Sequence of chain 2.A:
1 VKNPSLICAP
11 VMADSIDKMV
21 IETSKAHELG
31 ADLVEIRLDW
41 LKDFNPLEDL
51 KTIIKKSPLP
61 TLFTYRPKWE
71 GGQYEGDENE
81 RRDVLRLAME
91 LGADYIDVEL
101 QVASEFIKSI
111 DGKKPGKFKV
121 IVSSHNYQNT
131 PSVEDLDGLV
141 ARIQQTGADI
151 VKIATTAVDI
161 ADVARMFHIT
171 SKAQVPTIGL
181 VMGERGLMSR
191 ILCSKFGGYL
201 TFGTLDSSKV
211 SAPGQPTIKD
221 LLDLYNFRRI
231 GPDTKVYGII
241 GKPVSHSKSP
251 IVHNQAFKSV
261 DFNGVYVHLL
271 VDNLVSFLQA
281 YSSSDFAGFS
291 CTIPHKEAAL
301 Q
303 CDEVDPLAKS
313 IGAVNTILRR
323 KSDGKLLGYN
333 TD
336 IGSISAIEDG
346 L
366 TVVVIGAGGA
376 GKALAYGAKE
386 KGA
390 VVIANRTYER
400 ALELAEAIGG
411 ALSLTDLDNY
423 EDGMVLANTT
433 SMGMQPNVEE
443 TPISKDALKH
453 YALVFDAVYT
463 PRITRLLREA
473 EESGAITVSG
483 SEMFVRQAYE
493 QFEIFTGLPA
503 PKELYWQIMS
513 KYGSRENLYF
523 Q

Binding-site contacts:
Ligand atom C contacts residue SER247 of chain 2.A at 3.5 Å.
Ligand atom C5 contacts residue GLN489 of chain 2.A at 3.7 Å.
Ligand atom O1 contacts residue TYR461 of chain 2.A at 3.4 Å (h-bond).
Ligand atom C4 contacts residue LYS296 of chain 2.A at 3.8 Å.
Ligand atom O1 contacts residue SER247 of chain 2.A at 2.5 Å (h-bond).
Ligand atom O4 contacts residue GLN489 of chain 2.A at 3.7 Å.
Ligand atom C6 contacts residue SER249 of chain 2.A at 3.5 Å.
Ligand atom O1 contacts residue PHE486 of chain 2.A at 3.8 Å.
Ligand atom C4 contacts residue NAP1 of chain 2.F at 4.0 Å.
Ligand atom C6 contacts residue ILE239 of chain 2.A at 3.7 Å (hydrophobic).
Ligand atom O2 contacts residue SER247 of chain 2.A at 3.6 Å.
Ligand atom C3 contacts residue NAP1 of chain 2.F at 3.3 Å.
Ligand atom O3 contacts residue NAP1 of chain 2.F at 3.3 Å.
Ligand atom C3 contacts residue LYS296 of chain 2.A at 3.8 Å.
Ligand atom O2 contacts residue TYR461 of chain 2.A at 2.7 Å (h-bond).
Ligand atom C2 contacts residue THR292 of chain 2.A at 3.4 Å.
Ligand atom C contacts residue TYR461 of chain 2.A at 3.2 Å (hydrophobic).
Ligand atom O3 contacts residue LYS296 of chain 2.A at 2.8 Å (salt-bridge).
Ligand atom O1 contacts residue ILE239 of chain 2.A at 3.6 Å.
Ligand atom C1 contacts residue ILE239 of chain 2.A at 4.0 Å (hydrophobic).
Ligand atom O5 contacts residue GLN493 of chain 2.A at 3.0 Å (h-bond).
Ligand atom C contacts residue ILE239 of chain 2.A at 3.9 Å (hydrophobic).
Ligand atom O5 contacts residue ASN317 of chain 2.A at 3.7 Å.
Ligand atom C contacts residue PHE486 of chain 2.A at 3.9 Å (hydrophobic).
Ligand atom O1 contacts residue SER249 of chain 2.A at 2.6 Å (h-bond).
Ligand atom O4 contacts residue ASN317 of chain 2.A at 3.1 Å (h-bond).
Ligand atom C4 contacts residue GLN489 of chain 2.A at 3.5 Å.
Ligand atom O4 contacts residue CYS291 of chain 2.A at 3.9 Å.
Ligand atom O4 contacts residue ASP334 of chain 2.A at 2.8 Å (salt-bridge).
Ligand atom O4 contacts residue LYS296 of chain 2.A at 2.7 Å (salt-bridge).
Ligand atom O3 contacts residue CYS291 of chain 2.A at 3.8 Å.
Ligand atom O4 contacts residue NAP1 of chain 2.F at 4.0 Å.
Ligand atom C5 contacts residue CYS291 of chain 2.A at 4.0 Å (hydrophobic).
Ligand atom O3 contacts residue THR292 of chain 2.A at 2.8 Å (h-bond).
Ligand atom O5 contacts residue SER290 of chain 2.A at 3.6 Å.
Ligand atom C6 contacts residue GLN489 of chain 2.A at 3.9 Å.
Ligand atom C3 contacts residue THR292 of chain 2.A at 3.7 Å.
Ligand atom C contacts residue SER249 of chain 2.A at 3.7 Å.
Ligand atom O5 contacts residue GLN489 of chain 2.A at 2.9 Å (h-bond).
Ligand atom C4 contacts residue ASP334 of chain 2.A at 3.8 Å.

This small molecule binds to this protein.
Small molecule (SMILES): O=C(O)[C@@H]1C=C(O)[C@@H](O)[C@H](O)C1